Sequence of chain 41.B:
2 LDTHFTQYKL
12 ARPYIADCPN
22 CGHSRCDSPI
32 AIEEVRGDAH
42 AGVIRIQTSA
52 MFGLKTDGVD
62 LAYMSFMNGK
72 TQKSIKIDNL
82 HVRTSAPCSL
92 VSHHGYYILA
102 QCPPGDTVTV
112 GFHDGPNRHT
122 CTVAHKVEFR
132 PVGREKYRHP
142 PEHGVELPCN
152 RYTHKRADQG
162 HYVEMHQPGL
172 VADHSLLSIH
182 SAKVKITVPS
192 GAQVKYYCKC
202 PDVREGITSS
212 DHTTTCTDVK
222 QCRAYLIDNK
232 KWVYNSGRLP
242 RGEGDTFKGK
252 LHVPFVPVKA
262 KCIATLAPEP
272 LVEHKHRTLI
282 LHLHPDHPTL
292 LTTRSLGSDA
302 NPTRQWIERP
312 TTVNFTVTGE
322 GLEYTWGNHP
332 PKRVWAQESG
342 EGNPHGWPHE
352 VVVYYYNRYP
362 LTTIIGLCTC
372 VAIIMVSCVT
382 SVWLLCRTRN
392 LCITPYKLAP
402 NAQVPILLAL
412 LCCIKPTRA

This small molecule binds to this protein.
Small molecule (SMILES): O=C(O)[C@@H]1O[C@H](O[C@H]2[C@@H](OS(=O)(=O)O)O[C@@H](O)[C@H](NS(=O)(=O)O)[C@H]2O)[C@@H](OS(=O)(=O)O)[C@H](O)[C@@H]1O

Binding-site contacts:
Ligand atom SBB contacts residue U9A1 of chain 41.I at 1.2 Å.
Ligand atom OBI contacts residue U9A1 of chain 50.I at 0.9 Å (h-bond).
Ligand atom O5B contacts residue U9A1 of chain 41.I at 1.5 Å (h-bond).
Ligand atom N2 contacts residue U972 of chain 50.I at 0.5 Å (h-bond).
Ligand atom SBG contacts residue U972 of chain 41.I at 1.1 Å (h-bond).
Ligand atom O1 contacts residue U9A1 of chain 41.I at 0.9 Å (h-bond).
Ligand atom O5B contacts residue U9A1 of chain 50.I at 1.3 Å.
Ligand atom OBA contacts residue U9A1 of chain 50.I at 1.0 Å (h-bond).
Ligand atom OBI contacts residue U972 of chain 41.I at 1.6 Å (h-bond).
Ligand atom O4 contacts residue U9A1 of chain 50.I at 0.7 Å.
Ligand atom C4 contacts residue U9A1 of chain 41.I at 0.7 Å.
Ligand atom OBH contacts residue U972 of chain 41.I at 1.0 Å (h-bond).
Ligand atom O3 contacts residue U9A1 of chain 50.I at 1.5 Å (h-bond).
Ligand atom C2 contacts residue U972 of chain 50.I at 1.2 Å.
Ligand atom C2 contacts residue U9A1 of chain 41.I at 1.1 Å.
Ligand atom O5 contacts residue U9A1 of chain 41.I at 1.7 Å (h-bond).
Ligand atom C1 contacts residue U9A1 of chain 41.I at 0.3 Å.
Ligand atom OBF contacts residue U9A1 of chain 50.I at 1.5 Å.
Ligand atom OBE contacts residue U9A1 of chain 50.I at 1.6 Å (h-bond).
Ligand atom O3 contacts residue U9A1 of chain 41.I at 0.8 Å (h-bond).
Ligand atom OBA contacts residue U9A1 of chain 41.I at 1.0 Å (h-bond).
Ligand atom C4 contacts residue U9A1 of chain 50.I at 0.9 Å.
Ligand atom C5 contacts residue U9A1 of chain 50.I at 0.4 Å.
Ligand atom OBH contacts residue U9A1 of chain 50.I at 1.4 Å (h-bond).
Ligand atom O5B contacts residue U972 of chain 41.I at 1.6 Å (h-bond).
Ligand atom O4 contacts residue U9A1 of chain 41.I at 1.3 Å.
Ligand atom SBG contacts residue U9A1 of chain 50.I at 0.3 Å.
Ligand atom C5 contacts residue U9A1 of chain 41.I at 1.6 Å.
Ligand atom O1 contacts residue U972 of chain 50.I at 1.0 Å (h-bond).
Ligand atom C3 contacts residue U9A1 of chain 41.I at 0.4 Å.
Ligand atom C3 contacts residue U9A1 of chain 50.I at 1.3 Å.
Ligand atom O2 contacts residue U9A1 of chain 41.I at 0.5 Å (h-bond).
Ligand atom SBB contacts residue U9A1 of chain 50.I at 1.1 Å (h-bond).
Ligand atom O5 contacts residue U9A1 of chain 50.I at 0.8 Å (h-bond).
Ligand atom OAF contacts residue U972 of chain 50.I at 0.1 Å (h-bond).
Ligand atom N2 contacts residue U9A1 of chain 41.I at 1.4 Å (h-bond).
Ligand atom C1 contacts residue U972 of chain 50.I at 1.2 Å.
Ligand atom C2 contacts residue U9A1 of chain 41.I at 1.3 Å.
Ligand atom SAG contacts residue U972 of chain 50.I at 1.4 Å (h-bond).
Ligand atom OBC contacts residue U9A1 of chain 41.I at 0.1 Å (h-bond).

Sequence of chain 3.B:
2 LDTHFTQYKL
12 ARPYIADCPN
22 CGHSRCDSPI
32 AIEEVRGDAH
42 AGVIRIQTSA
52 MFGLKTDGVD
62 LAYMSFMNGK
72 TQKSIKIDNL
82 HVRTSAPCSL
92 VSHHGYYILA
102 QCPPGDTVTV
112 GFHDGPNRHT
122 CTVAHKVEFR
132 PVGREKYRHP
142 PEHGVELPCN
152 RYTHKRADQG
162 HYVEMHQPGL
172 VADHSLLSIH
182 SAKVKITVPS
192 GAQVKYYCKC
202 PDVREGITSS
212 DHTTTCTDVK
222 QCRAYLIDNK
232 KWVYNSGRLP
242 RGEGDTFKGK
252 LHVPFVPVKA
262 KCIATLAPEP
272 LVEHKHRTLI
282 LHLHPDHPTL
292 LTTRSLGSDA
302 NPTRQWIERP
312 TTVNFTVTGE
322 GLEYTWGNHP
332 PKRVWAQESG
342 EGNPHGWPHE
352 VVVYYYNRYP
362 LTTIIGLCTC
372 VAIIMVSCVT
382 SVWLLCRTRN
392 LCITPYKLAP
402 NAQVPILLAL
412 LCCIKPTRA

Sequence of chain 50.B:
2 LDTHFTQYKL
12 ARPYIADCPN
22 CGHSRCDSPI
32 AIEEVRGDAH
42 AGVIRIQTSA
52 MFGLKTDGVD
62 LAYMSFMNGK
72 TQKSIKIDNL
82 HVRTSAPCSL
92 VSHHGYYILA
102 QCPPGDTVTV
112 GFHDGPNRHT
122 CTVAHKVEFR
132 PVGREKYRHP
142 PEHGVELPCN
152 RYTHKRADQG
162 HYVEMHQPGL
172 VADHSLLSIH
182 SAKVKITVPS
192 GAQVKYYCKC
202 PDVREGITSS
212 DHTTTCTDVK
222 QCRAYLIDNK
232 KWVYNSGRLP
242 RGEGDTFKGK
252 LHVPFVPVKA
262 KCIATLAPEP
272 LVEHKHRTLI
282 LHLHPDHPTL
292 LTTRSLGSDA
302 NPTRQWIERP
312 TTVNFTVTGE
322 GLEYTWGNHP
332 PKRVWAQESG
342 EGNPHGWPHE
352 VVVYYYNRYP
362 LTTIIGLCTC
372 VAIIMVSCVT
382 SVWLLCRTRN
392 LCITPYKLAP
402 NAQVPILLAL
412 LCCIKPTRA